Binding-site contacts:
Ligand atom C8 contacts residue LEU46 of chain 1.B at 3.9 Å (hydrophobic).
Ligand atom C7 contacts residue LEU46 of chain 1.B at 4.1 Å (hydrophobic).
Ligand atom N2 contacts residue ASN53 of chain 1.B at 3.1 Å (h-bond).
Ligand atom C3 contacts residue ASN53 of chain 1.B at 3.9 Å.
Ligand atom C4 contacts residue ASN53 of chain 1.B at 4.2 Å.
Ligand atom C1 contacts residue ASN53 of chain 1.B at 1.6 Å.
Ligand atom C7 contacts residue ASN53 of chain 1.B at 3.6 Å.
Ligand atom C1 contacts residue LEU46 of chain 1.B at 4.5 Å (hydrophobic).
Ligand atom C8 contacts residue PRO48 of chain 1.B at 3.9 Å (hydrophobic).
Ligand atom N2 contacts residue LEU46 of chain 1.B at 4.0 Å.
Ligand atom C2 contacts residue ASN53 of chain 1.B at 2.5 Å.
Ligand atom C5 contacts residue ASN53 of chain 1.B at 3.7 Å.
Ligand atom O7 contacts residue ASN53 of chain 1.B at 3.6 Å.
Ligand atom C8 contacts residue TRP92 of chain 1.B at 4.0 Å (hydrophobic).
Ligand atom O5 contacts residue ASN53 of chain 1.B at 2.4 Å (h-bond).

Sequence of chain 1.B:
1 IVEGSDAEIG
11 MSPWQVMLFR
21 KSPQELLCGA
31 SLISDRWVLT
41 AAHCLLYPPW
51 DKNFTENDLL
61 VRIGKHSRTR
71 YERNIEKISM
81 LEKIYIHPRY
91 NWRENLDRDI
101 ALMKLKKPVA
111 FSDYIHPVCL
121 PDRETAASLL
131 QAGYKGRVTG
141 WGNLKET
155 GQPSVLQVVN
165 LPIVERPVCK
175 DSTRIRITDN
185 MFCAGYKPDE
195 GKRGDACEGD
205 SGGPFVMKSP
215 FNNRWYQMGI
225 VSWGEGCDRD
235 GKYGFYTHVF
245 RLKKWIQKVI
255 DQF

The protein below binds the small molecule below.
Small molecule (SMILES): CC(=O)N[C@@H]1[C@@H](O)[C@H](O)[C@@H](CO)O[C@H]1O